Binding-site contacts:
Ligand atom C12 contacts residue ASP166 of chain 1.B at 3.8 Å.
Ligand atom C6 contacts residue PHE272 of chain 1.B at 3.2 Å (hydrophobic).
Ligand atom C12 contacts residue GLU270 of chain 1.B at 3.5 Å.
Ligand atom C5 contacts residue PHE272 of chain 1.B at 3.6 Å (hydrophobic).
Ligand atom N3 contacts residue ASP168 of chain 1.B at 2.8 Å (salt-bridge).
Ligand atom O14 contacts residue CYS236 of chain 1.B at 3.6 Å.
Ligand atom O11 contacts residue ASP168 of chain 1.B at 3.4 Å (salt-bridge).
Ligand atom O14 contacts residue GLU239 of chain 1.B at 2.6 Å (salt-bridge).
Ligand atom C15 contacts residue ASN235 of chain 1.B at 3.6 Å.
Ligand atom N1 contacts residue PHE272 of chain 1.B at 2.9 Å (h-bond).
Ligand atom N2 contacts residue PHE272 of chain 1.B at 2.8 Å (h-bond).
Ligand atom N3 contacts residue GLU270 of chain 1.B at 2.7 Å (salt-bridge).
Ligand atom C7 contacts residue ASP166 of chain 1.B at 3.5 Å.
Ligand atom C10 contacts residue ASP166 of chain 1.B at 3.4 Å.
Ligand atom O14 contacts residue ASN235 of chain 1.B at 3.0 Å (h-bond).
Ligand atom C18 contacts residue CYS236 of chain 1.B at 4.0 Å (hydrophobic).
Ligand atom C9 contacts residue ASP166 of chain 1.B at 3.7 Å.
Ligand atom N3 contacts residue PHE167 of chain 1.B at 3.7 Å.
Ligand atom O8 contacts residue PHE272 of chain 1.B at 3.7 Å.
Ligand atom O15 contacts residue CYS236 of chain 1.B at 4.0 Å.
Ligand atom C11 contacts residue ASP269 of chain 1.B at 3.3 Å.
Ligand atom C12 contacts residue ASP269 of chain 1.B at 3.5 Å.
Ligand atom N3 contacts residue ASP166 of chain 1.B at 2.8 Å (salt-bridge).
Ligand atom C3 contacts residue ASP199 of chain 1.B at 3.5 Å.
Ligand atom C7 contacts residue ASP168 of chain 1.B at 3.8 Å.
Ligand atom O5 contacts residue ASP166 of chain 1.B at 3.9 Å.
Ligand atom O10 contacts residue ASP166 of chain 1.B at 3.7 Å.
Ligand atom O11 contacts residue ASP166 of chain 1.B at 4.0 Å.
Ligand atom O13 contacts residue PHE167 of chain 1.B at 3.7 Å.
Ligand atom N4 contacts residue GLU239 of chain 1.B at 3.0 Å (salt-bridge).
Ligand atom O13 contacts residue ASP168 of chain 1.B at 2.9 Å (salt-bridge).
Ligand atom C14 contacts residue ASP168 of chain 1.B at 3.7 Å.
Ligand atom C16 contacts residue GLU239 of chain 1.B at 3.1 Å.
Ligand atom C15 contacts residue ASP168 of chain 1.B at 3.6 Å.
Ligand atom N2 contacts residue ASP269 of chain 1.B at 2.9 Å (salt-bridge).
Ligand atom O11 contacts residue ASN235 of chain 1.B at 4.0 Å.
Ligand atom C8 contacts residue ASP166 of chain 1.B at 3.5 Å.
Ligand atom O7 contacts residue ASP199 of chain 1.B at 2.7 Å (salt-bridge).
Ligand atom C7 contacts residue GLU270 of chain 1.B at 3.6 Å.
Ligand atom C15 contacts residue GLU239 of chain 1.B at 3.7 Å.

Sequence of chain 1.B:
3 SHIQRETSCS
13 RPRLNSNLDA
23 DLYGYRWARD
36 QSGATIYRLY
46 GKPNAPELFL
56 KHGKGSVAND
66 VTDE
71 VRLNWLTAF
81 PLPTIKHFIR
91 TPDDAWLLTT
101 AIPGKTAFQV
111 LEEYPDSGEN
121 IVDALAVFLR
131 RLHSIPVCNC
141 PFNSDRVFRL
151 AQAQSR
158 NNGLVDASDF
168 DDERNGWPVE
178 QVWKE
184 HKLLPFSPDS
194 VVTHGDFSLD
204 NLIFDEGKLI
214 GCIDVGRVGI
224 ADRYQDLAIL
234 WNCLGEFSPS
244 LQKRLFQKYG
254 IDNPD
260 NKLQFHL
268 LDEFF

The small molecule below binds the protein below.
Small molecule (SMILES): NC[C@H]1O[C@H](O[C@H]2[C@H](O)[C@@H](O[C@H]3O[C@H](CO)[C@@H](O)[C@H](N)[C@H]3O)[C@H](N)C[C@@H]2N)[C@H](O)[C@@H](O)[C@@H]1O